Sequence of chain 1.A:
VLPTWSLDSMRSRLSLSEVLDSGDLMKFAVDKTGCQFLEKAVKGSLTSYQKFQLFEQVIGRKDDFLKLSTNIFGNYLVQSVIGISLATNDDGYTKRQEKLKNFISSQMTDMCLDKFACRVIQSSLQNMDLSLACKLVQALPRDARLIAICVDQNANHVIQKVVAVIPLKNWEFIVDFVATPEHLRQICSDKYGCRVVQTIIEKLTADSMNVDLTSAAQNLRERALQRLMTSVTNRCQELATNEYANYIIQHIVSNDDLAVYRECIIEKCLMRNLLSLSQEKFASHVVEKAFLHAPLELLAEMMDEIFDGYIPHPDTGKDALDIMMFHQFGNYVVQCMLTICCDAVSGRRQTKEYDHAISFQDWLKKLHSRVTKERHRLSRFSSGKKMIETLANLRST

A small-molecule ligand and the protein it binds are described below.
Small molecule (SMILES): Nc1ccn([C@@H]2O[C@H](CO[P](=O)(O)O[C@H]3[C@@H](O)[C@H](n4cnc5c(N)ncnc54)O[C@@H]3CO[P](=O)(O)O[C@H]3[C@@H](O)[C@H](n4ccc(=O)[nH]c4=O)O[C@@H]3CO[P](=O)(O)O[C@H]3[C@@H](O)[C@H](n4cnc5c(=O)nc(N)[nH]c54)O[C@@H]3CO[P](=O)(O)O[C@H]3[C@@H](O)[C@H](n4ccc(=O)[nH]c4=O)O[C@@H]3COP(=O)=O)[C@@H](O[P](=O)(O)OC[C@H]3O[C@@H](n4ccc(=O)[nH]c4=O)[C@H](O)[C@@H]3O[P](=O)(O)OC[C@H]3O[C@@H](n4cnc5c(N)ncnc54)[C@H](O)[C@@H]3O[P](=O)(O)OC[C@H]3O[C@@H](n4ccc(=O)[nH]c4=O)[C@H](O)[C@@H]3OP(=O)(O)O)[C@H]2O)c(=O)n1

Binding-site contacts:
Ligand atom C2 contacts residue TYR254 of chain 1.A at 3.1 Å (hydrophobic).
Ligand atom OP1 contacts residue LYS198 of chain 1.A at 2.5 Å (salt-bridge).
Ligand atom O3' contacts residue LYS198 of chain 1.A at 3.1 Å (salt-bridge).
Ligand atom O2 contacts residue PHE123 of chain 1.A at 3.2 Å.
Ligand atom N1 contacts residue TYR339 of chain 1.A at 3.2 Å (h-bond).
Ligand atom O2' contacts residue LYS288 of chain 1.A at 3.3 Å (salt-bridge).
Ligand atom N3 contacts residue TYR339 of chain 1.A at 3.2 Å (h-bond).
Ligand atom C5 contacts residue HIS292 of chain 1.A at 3.2 Å.
Ligand atom N3 contacts residue TYR254 of chain 1.A at 3.1 Å.
Ligand atom OP2 contacts residue SER391 of chain 1.A at 2.8 Å (h-bond).
Ligand atom C6 contacts residue TYR254 of chain 1.A at 3.3 Å (hydrophobic).
Ligand atom N3 contacts residue ASN253 of chain 1.A at 2.9 Å (h-bond).
Ligand atom C2 contacts residue HIS292 of chain 1.A at 3.2 Å.
Ligand atom N1 contacts residue TYR254 of chain 1.A at 3.1 Å (h-bond).
Ligand atom O2 contacts residue ASN338 of chain 1.A at 2.8 Å (h-bond).
Ligand atom N6 contacts residue GLN129 of chain 1.A at 2.9 Å (h-bond).
Ligand atom N1 contacts residue TYR83 of chain 1.A at 3.2 Å (h-bond).
Ligand atom N2 contacts residue SER291 of chain 1.A at 3.0 Å (h-bond).
Ligand atom N3 contacts residue ASN161 of chain 1.A at 3.2 Å (h-bond).
Ligand atom C4 contacts residue HIS164 of chain 1.A at 3.2 Å.
Ligand atom N3 contacts residue ASN338 of chain 1.A at 2.6 Å (h-bond).
Ligand atom N2 contacts residue GLU295 of chain 1.A at 2.7 Å (salt-bridge).
Ligand atom O2 contacts residue PHE289 of chain 1.A at 3.2 Å.
Ligand atom C2 contacts residue TYR83 of chain 1.A at 3.1 Å (hydrophobic).
Ligand atom N1 contacts residue GLU295 of chain 1.A at 2.8 Å (salt-bridge).
Ligand atom C2 contacts residue TYR339 of chain 1.A at 3.0 Å (hydrophobic).
Ligand atom O4 contacts residue GLN257 of chain 1.A at 2.7 Å (h-bond).
Ligand atom O2 contacts residue ASN82 of chain 1.A at 2.8 Å (h-bond).
Ligand atom O2 contacts residue ASN253 of chain 1.A at 3.0 Å (h-bond).
Ligand atom C8 contacts residue TYR254 of chain 1.A at 3.1 Å (hydrophobic).
Ligand atom O2 contacts residue ARG202 of chain 1.A at 3.1 Å (salt-bridge).
Ligand atom C2 contacts residue GLU295 of chain 1.A at 3.2 Å.
Ligand atom O4 contacts residue GLN86 of chain 1.A at 3.0 Å (h-bond).
Ligand atom N3 contacts residue TYR83 of chain 1.A at 3.2 Å.
Ligand atom O2' contacts residue ARG202 of chain 1.A at 3.1 Å (salt-bridge).
Ligand atom OP1 contacts residue GLN160 of chain 1.A at 3.1 Å (h-bond).
Ligand atom N1 contacts residue GLN129 of chain 1.A at 2.9 Å (h-bond).
Ligand atom O2' contacts residue ASN161 of chain 1.A at 3.0 Å (h-bond).
Ligand atom O4 contacts residue GLN342 of chain 1.A at 2.7 Å (h-bond).
Ligand atom N3 contacts residue ASN82 of chain 1.A at 2.9 Å (h-bond).